A small-molecule ligand and the protein it binds are described below.
Small molecule (SMILES): O=c1[nH]cnc2c1ncn2[C@@H]1O[C@H](COP(=O)(O)O)[C@@H](O)[C@H]1O

Binding-site contacts:
Ligand atom O2P contacts residue GLY236 of chain 2.A at 2.9 Å (h-bond).
Ligand atom O5' contacts residue GLY198 of chain 2.A at 3.5 Å.
Ligand atom O6 contacts residue FWS1 of chain 2.C at 3.2 Å (h-bond).
Ligand atom O6 contacts residue GLY283 of chain 2.A at 3.1 Å.
Ligand atom O6 contacts residue MET284 of chain 2.A at 3.2 Å (h-bond).
Ligand atom C4 contacts residue ILE200 of chain 2.A at 3.6 Å (hydrophobic).
Ligand atom C1' contacts residue FWS1 of chain 2.C at 3.6 Å.
Ligand atom O2P contacts residue GLY198 of chain 2.A at 3.5 Å.
Ligand atom C2 contacts residue CYS201 of chain 2.A at 3.3 Å (hydrophobic).
Ligand atom C4' contacts residue ASP234 of chain 2.A at 3.5 Å.
Ligand atom O2' contacts residue ASN173 of chain 2.A at 3.6 Å.
Ligand atom C8 contacts residue MET70 of chain 2.A at 3.6 Å (hydrophobic).
Ligand atom C2 contacts residue GLU318 of chain 2.A at 3.5 Å.
Ligand atom O2P contacts residue SER199 of chain 2.A at 2.9 Å (h-bond).
Ligand atom O1P contacts residue SER258 of chain 2.A at 3.1 Å (h-bond).
Ligand atom O1P contacts residue SER199 of chain 2.A at 2.7 Å (h-bond).
Ligand atom O3' contacts residue ASP234 of chain 2.A at 2.5 Å (salt-bridge).
Ligand atom O6 contacts residue GLY285 of chain 2.A at 2.7 Å (h-bond).
Ligand atom O3P contacts residue SER258 of chain 2.A at 3.3 Å (h-bond).
Ligand atom C5 contacts residue ILE200 of chain 2.A at 3.4 Å (hydrophobic).
Ligand atom N1 contacts residue GLU318 of chain 2.A at 2.7 Å (salt-bridge).
Ligand atom N1 contacts residue FWS1 of chain 2.C at 2.7 Å (h-bond).
Ligand atom O3' contacts residue MET255 of chain 2.A at 3.6 Å (h-bond).
Ligand atom N3 contacts residue FWS1 of chain 2.C at 3.3 Å.
Ligand atom O2' contacts residue ASP234 of chain 2.A at 2.6 Å (salt-bridge).
Ligand atom O1P contacts residue TYR281 of chain 2.A at 2.6 Å (h-bond).
Ligand atom C3' contacts residue ASP234 of chain 2.A at 3.4 Å.
Ligand atom C5 contacts residue MET284 of chain 2.A at 3.6 Å (hydrophobic).
Ligand atom O6 contacts residue GLY319 of chain 2.A at 3.3 Å.
Ligand atom O3P contacts residue GLY257 of chain 2.A at 2.9 Å (h-bond).
Ligand atom O2' contacts residue FWS1 of chain 2.C at 3.4 Å.
Ligand atom C5' contacts residue TYR281 of chain 2.A at 3.5 Å (hydrophobic).
Ligand atom C6 contacts residue GLY285 of chain 2.A at 3.6 Å.
Ligand atom N7 contacts residue GLY283 of chain 2.A at 3.6 Å.
Ligand atom O5' contacts residue GLY235 of chain 2.A at 3.5 Å.
Ligand atom C6 contacts residue FWS1 of chain 2.C at 3.0 Å.
Ligand atom O3' contacts residue SER68 of chain 2.A at 2.9 Å (h-bond).
Ligand atom P contacts residue SER199 of chain 2.A at 3.7 Å.
Ligand atom N7 contacts residue MET284 of chain 2.A at 3.0 Å (h-bond).
Ligand atom C2 contacts residue FWS1 of chain 2.C at 3.2 Å.

Sequence of chain 2.A:
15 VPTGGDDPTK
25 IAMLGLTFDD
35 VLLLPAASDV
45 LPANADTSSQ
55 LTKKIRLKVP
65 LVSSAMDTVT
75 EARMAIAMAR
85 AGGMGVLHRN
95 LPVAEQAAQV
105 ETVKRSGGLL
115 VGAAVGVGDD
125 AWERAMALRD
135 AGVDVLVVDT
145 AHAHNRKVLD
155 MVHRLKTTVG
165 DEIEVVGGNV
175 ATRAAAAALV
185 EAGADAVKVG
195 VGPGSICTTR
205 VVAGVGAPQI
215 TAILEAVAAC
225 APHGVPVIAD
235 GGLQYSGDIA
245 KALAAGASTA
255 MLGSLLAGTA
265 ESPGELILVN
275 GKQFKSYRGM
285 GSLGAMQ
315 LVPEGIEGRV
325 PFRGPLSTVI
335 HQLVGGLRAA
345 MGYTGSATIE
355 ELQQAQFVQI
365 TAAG